Binding-site contacts:
Ligand atom C5 contacts residue ASN242 of chain 1.B at 3.7 Å.
Ligand atom N2 contacts residue ASN242 of chain 1.B at 2.8 Å (h-bond).
Ligand atom C1 contacts residue ASN242 of chain 1.B at 1.4 Å.
Ligand atom O5 contacts residue ASN242 of chain 1.B at 2.4 Å (h-bond).
Ligand atom O6 contacts residue THR244 of chain 1.B at 3.0 Å (h-bond).
Ligand atom O5 contacts residue ASP245 of chain 1.B at 3.7 Å.
Ligand atom C1 contacts residue ASP245 of chain 1.B at 3.8 Å.
Ligand atom C7 contacts residue ASN242 of chain 1.B at 3.4 Å.
Ligand atom C3 contacts residue ASN242 of chain 1.B at 3.7 Å.
Ligand atom N2 contacts residue ASP245 of chain 1.B at 4.4 Å.
Ligand atom C8 contacts residue ASN242 of chain 1.B at 4.5 Å.
Ligand atom C1 contacts residue THR244 of chain 1.B at 3.7 Å.
Ligand atom O7 contacts residue ASN242 of chain 1.B at 3.7 Å.
Ligand atom C5 contacts residue THR244 of chain 1.B at 3.9 Å.
Ligand atom C2 contacts residue ASN242 of chain 1.B at 2.4 Å.
Ligand atom C6 contacts residue THR244 of chain 1.B at 3.8 Å.
Ligand atom C2 contacts residue ASP245 of chain 1.B at 3.6 Å.
Ligand atom O5 contacts residue THR244 of chain 1.B at 3.0 Å (h-bond).
Ligand atom C4 contacts residue ASN242 of chain 1.B at 4.2 Å.

A protein and the small-molecule ligand that binds it are described below.
Small molecule (SMILES): CC(=O)N[C@H]1[C@H](O[C@H]2[C@H](O)[C@@H](NC(C)=O)CO[C@@H]2CO)O[C@H](CO)[C@@H](O[C@@H]2O[C@H](CO)[C@@H](O)[C@H](O[C@H]3O[C@H](CO)[C@@H](O)[C@H](O)[C@@H]3O[C@H]3O[C@H](CO)[C@@H](O)[C@H](O)[C@@H]3O)[C@@H]2O)[C@@H]1O

Sequence of chain 1.B:
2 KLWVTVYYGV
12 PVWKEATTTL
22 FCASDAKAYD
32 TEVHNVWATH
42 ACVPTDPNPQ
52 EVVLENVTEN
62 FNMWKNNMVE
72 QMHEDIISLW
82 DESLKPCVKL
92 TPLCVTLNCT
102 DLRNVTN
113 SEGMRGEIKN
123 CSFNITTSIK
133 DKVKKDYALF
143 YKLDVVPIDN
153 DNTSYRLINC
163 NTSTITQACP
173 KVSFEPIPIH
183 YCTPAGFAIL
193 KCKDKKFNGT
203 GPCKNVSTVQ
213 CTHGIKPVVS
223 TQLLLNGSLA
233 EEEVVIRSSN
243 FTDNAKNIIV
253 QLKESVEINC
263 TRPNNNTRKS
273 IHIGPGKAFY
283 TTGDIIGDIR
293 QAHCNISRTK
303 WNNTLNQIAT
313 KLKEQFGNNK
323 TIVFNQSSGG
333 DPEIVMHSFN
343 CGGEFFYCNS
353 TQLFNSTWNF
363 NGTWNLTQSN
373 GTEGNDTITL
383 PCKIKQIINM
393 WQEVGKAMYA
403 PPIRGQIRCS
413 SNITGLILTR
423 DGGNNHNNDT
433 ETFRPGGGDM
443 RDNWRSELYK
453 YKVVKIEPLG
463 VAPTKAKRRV